Binding-site contacts:
Ligand atom O3 contacts residue G7G1 of chain 2.D at 3.0 Å (h-bond).
Ligand atom C15 contacts residue G7G1 of chain 2.D at 0.9 Å.
Ligand atom C17 contacts residue G7G1 of chain 2.D at 1.0 Å.
Ligand atom C19 contacts residue G7G1 of chain 2.D at 0.7 Å.
Ligand atom O4 contacts residue G7G1 of chain 2.D at 3.1 Å (h-bond).
Ligand atom C22 contacts residue G7G1 of chain 2.D at 0.6 Å.
Ligand atom O5 contacts residue GLU54 of chain 1.B at 2.7 Å (salt-bridge).
Ligand atom C2 contacts residue G7G1 of chain 2.D at 2.7 Å.
Ligand atom C16 contacts residue G7G1 of chain 2.D at 0.7 Å.
Ligand atom O5 contacts residue G7G1 of chain 2.D at 3.0 Å (h-bond).
Ligand atom O20 contacts residue LEU17 of chain 2.B at 3.0 Å.
Ligand atom O27 contacts residue ALA108 of chain 2.B at 3.1 Å.
Ligand atom O6A contacts residue G7G1 of chain 2.D at 3.1 Å (h-bond).
Ligand atom O6B contacts residue GLU54 of chain 1.B at 2.7 Å (salt-bridge).
Ligand atom C24 contacts residue G7G1 of chain 2.D at 0.7 Å.
Ligand atom O29 contacts residue SER117 of chain 1.B at 2.7 Å (h-bond).
Ligand atom C1 contacts residue G7G1 of chain 2.D at 2.1 Å.
Ligand atom C25 contacts residue G7G1 of chain 2.D at 0.6 Å.
Ligand atom C11 contacts residue G7G1 of chain 2.D at 0.6 Å.
Ligand atom C21 contacts residue G7G1 of chain 2.D at 0.7 Å.
Ligand atom C6 contacts residue GLU54 of chain 1.B at 2.8 Å.
Ligand atom C23 contacts residue G7G1 of chain 2.D at 0.6 Å.
Ligand atom C12 contacts residue G7G1 of chain 2.D at 0.6 Å.
Ligand atom C14 contacts residue G7G1 of chain 2.D at 0.7 Å.
Ligand atom C5 contacts residue GLU54 of chain 1.B at 3.1 Å.
Ligand atom O3 contacts residue LYS15 of chain 2.B at 2.7 Å (salt-bridge).
Ligand atom C13 contacts residue G7G1 of chain 2.D at 0.6 Å.
Ligand atom O29 contacts residue SER117 of chain 2.B at 3.0 Å (h-bond).
Ligand atom O6A contacts residue GLU54 of chain 1.B at 2.7 Å (salt-bridge).
Ligand atom O20 contacts residue G7G1 of chain 2.D at 1.1 Å (h-bond).
Ligand atom O3 contacts residue GLU54 of chain 2.B at 2.9 Å (salt-bridge).
Ligand atom O27 contacts residue G7G1 of chain 2.D at 0.7 Å.
Ligand atom O27 contacts residue LEU17 of chain 1.B at 3.0 Å.
Ligand atom O10 contacts residue G7G1 of chain 2.D at 0.9 Å (h-bond).
Ligand atom O29 contacts residue G7G1 of chain 2.D at 1.0 Å (h-bond).
Ligand atom C25 contacts residue SER117 of chain 2.B at 3.0 Å.
Ligand atom O28 contacts residue G7G1 of chain 2.D at 1.7 Å.
Ligand atom C26 contacts residue G7G1 of chain 2.D at 0.6 Å.
Ligand atom C23 contacts residue SER117 of chain 1.B at 3.1 Å.
Ligand atom C18 contacts residue G7G1 of chain 2.D at 1.0 Å.

Sequence of chain 2.B:
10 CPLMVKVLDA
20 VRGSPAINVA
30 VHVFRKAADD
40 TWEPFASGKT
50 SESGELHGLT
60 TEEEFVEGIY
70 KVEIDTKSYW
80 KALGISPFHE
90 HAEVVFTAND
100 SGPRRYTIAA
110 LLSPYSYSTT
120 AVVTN

Sequence of chain 1.B:
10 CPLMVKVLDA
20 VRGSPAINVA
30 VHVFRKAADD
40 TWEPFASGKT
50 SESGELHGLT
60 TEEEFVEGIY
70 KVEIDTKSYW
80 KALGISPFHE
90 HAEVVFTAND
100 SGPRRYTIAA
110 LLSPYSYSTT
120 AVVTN

The small molecule below binds the protein below.
Small molecule (SMILES): O=C(O)[C@H]1O[C@@H](Oc2cc(O)c3c(=O)c(-c4ccc(O)cc4)coc3c2)[C@H](O)[C@@H](O)[C@@H]1O